The protein below binds the small molecule below.
Small molecule (SMILES): NC(=O)N[C@@H](CC(=O)O)C(=O)O

Binding-site contacts:
Ligand atom C5 contacts residue ZN1 of chain 1.E at 3.6 Å.
Ligand atom C2 contacts residue GLY244 of chain 1.A at 3.7 Å.
Ligand atom O4 contacts residue HIS155 of chain 1.A at 3.4 Å (h-bond).
Ligand atom C4 contacts residue ZN1 of chain 1.E at 3.0 Å.
Ligand atom O4 contacts residue KCX97 of chain 1.A at 2.9 Å (h-bond).
Ligand atom O4 contacts residue ZN1 of chain 1.D at 2.3 Å.
Ligand atom O61 contacts residue PHE104 of chain 1.A at 3.6 Å.
Ligand atom C4 contacts residue ZN1 of chain 1.D at 2.5 Å.
Ligand atom C2 contacts residue PRO243 of chain 1.A at 3.6 Å (hydrophobic).
Ligand atom O61 contacts residue HIS14 of chain 1.A at 3.1 Å (h-bond).
Ligand atom O5 contacts residue KCX97 of chain 1.A at 3.5 Å (h-bond).
Ligand atom O62 contacts residue HIS231 of chain 1.A at 3.0 Å (h-bond).
Ligand atom O4 contacts residue ASP227 of chain 1.A at 3.0 Å (salt-bridge).
Ligand atom O2 contacts residue PRO243 of chain 1.A at 3.1 Å.
Ligand atom C61 contacts residue ARG16 of chain 1.A at 3.4 Å.
Ligand atom O61 contacts residue ARG16 of chain 1.A at 2.9 Å (salt-bridge).
Ligand atom N3 contacts residue ASP227 of chain 1.A at 2.7 Å (salt-bridge).
Ligand atom C5 contacts residue THR103 of chain 1.A at 3.4 Å.
Ligand atom O5 contacts residue THR103 of chain 1.A at 2.7 Å (h-bond).
Ligand atom C4 contacts residue THR103 of chain 1.A at 3.5 Å.
Ligand atom O2 contacts residue GLY244 of chain 1.A at 3.1 Å (h-bond).
Ligand atom O61 contacts residue ASN46 of chain 1.A at 2.9 Å (h-bond).
Ligand atom O62 contacts residue ARG16 of chain 1.A at 2.8 Å (salt-bridge).
Ligand atom N3 contacts residue ARG202 of chain 1.A at 2.7 Å (salt-bridge).
Ligand atom O2 contacts residue ARG202 of chain 1.A at 2.8 Å (salt-bridge).
Ligand atom O62 contacts residue PHE104 of chain 1.A at 3.5 Å.
Ligand atom C6 contacts residue ALA229 of chain 1.A at 3.8 Å (hydrophobic).
Ligand atom O4 contacts residue HIS14 of chain 1.A at 3.5 Å (h-bond).
Ligand atom C2 contacts residue ARG202 of chain 1.A at 3.6 Å.
Ligand atom O5 contacts residue HIS131 of chain 1.A at 2.9 Å (h-bond).
Ligand atom O62 contacts residue ALA229 of chain 1.A at 3.5 Å.
Ligand atom C4 contacts residue KCX97 of chain 1.A at 3.3 Å.
Ligand atom O4 contacts residue ZN1 of chain 1.E at 2.0 Å.
Ligand atom O62 contacts residue PRO243 of chain 1.A at 3.1 Å (h-bond).
Ligand atom C61 contacts residue PHE104 of chain 1.A at 3.6 Å (hydrophobic).
Ligand atom N1 contacts residue PRO243 of chain 1.A at 3.0 Å (h-bond).
Ligand atom C61 contacts residue ALA229 of chain 1.A at 3.7 Å (hydrophobic).
Ligand atom O5 contacts residue ZN1 of chain 1.D at 2.2 Å.
Ligand atom O4 contacts residue HIS12 of chain 1.A at 3.6 Å (h-bond).
Ligand atom O2 contacts residue VAL201 of chain 1.A at 3.6 Å.

Sequence of chain 1.A:
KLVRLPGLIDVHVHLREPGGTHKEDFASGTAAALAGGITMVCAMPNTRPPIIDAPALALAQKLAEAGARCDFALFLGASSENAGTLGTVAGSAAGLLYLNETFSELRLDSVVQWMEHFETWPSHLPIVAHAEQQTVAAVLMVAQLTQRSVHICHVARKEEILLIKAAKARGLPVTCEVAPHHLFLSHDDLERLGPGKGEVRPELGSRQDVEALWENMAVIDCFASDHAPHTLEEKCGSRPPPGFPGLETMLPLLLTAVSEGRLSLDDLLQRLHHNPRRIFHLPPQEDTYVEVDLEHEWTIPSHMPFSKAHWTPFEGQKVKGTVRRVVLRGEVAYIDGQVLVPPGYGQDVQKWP